A protein and the small-molecule ligand that binds it are described below.
Small molecule (SMILES): CC(=O)N[C@@H]1[C@@H](O)[C@H](O)[C@@H](CO)O[C@H]1O

Sequence of chain 1.D:
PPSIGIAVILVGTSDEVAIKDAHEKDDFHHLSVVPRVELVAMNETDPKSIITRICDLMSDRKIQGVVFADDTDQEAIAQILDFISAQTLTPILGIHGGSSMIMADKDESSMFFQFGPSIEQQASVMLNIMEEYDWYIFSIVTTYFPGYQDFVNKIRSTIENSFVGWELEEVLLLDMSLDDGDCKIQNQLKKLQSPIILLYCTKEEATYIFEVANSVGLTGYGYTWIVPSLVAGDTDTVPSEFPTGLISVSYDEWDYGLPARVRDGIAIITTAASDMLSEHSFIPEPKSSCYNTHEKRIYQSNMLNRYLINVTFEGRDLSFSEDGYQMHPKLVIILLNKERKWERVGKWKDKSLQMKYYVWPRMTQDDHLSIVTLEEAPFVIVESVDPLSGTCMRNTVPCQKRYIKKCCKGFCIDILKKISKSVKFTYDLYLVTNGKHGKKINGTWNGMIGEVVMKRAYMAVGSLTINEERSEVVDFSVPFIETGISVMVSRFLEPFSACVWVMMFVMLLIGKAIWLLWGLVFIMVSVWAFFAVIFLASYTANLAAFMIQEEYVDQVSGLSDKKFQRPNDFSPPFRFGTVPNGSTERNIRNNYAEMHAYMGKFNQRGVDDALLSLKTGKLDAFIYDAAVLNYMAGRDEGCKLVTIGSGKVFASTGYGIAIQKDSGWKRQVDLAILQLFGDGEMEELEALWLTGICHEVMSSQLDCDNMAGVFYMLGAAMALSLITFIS

Binding-site contacts:
Ligand atom C4 contacts residue ASN315 of chain 1.D at 4.1 Å.
Ligand atom C3 contacts residue ASN315 of chain 1.D at 3.8 Å.
Ligand atom C1 contacts residue ASN315 of chain 1.D at 1.4 Å.
Ligand atom C7 contacts residue ASN315 of chain 1.D at 4.3 Å.
Ligand atom C2 contacts residue ASN315 of chain 1.D at 2.5 Å.
Ligand atom O5 contacts residue ASN315 of chain 1.D at 2.2 Å (h-bond).
Ligand atom O6 contacts residue ASN315 of chain 1.D at 4.5 Å.
Ligand atom C5 contacts residue ASN315 of chain 1.D at 3.5 Å.
Ligand atom N2 contacts residue ASN315 of chain 1.D at 3.1 Å (h-bond).